The small molecule below binds the protein below.
Small molecule (SMILES): CCC1=C(C)/C(=C\C2=N/C(=C\c3[nH]c(C[C@H]4NC(=O)C(C)=C4CC)c(C)c3CCC(=O)O)C(CCC(=O)O)=C2C)NC1=O

Sequence of chain 1.A:
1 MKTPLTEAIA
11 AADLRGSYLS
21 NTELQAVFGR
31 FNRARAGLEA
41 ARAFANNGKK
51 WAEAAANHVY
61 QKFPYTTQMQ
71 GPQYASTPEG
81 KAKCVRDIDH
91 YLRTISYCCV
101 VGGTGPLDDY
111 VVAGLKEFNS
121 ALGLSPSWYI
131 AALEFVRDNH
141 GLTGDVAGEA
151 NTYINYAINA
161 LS

Binding-site contacts:
Ligand atom C21 contacts residue VAL59 of chain 1.A at 3.5 Å (hydrophobic).
Ligand atom C1 contacts residue GLN73 of chain 1.A at 3.5 Å.
Ligand atom C41 contacts residue GLN73 of chain 1.A at 3.2 Å.
Ligand atom C14 contacts residue ASP87 of chain 1.A at 3.6 Å.
Ligand atom O19 contacts residue TYR91 of chain 1.A at 2.7 Å (h-bond).
Ligand atom O1 contacts residue THR66 of chain 1.A at 3.6 Å.
Ligand atom C31 contacts residue CYS84 of chain 1.A at 1.8 Å (hydrophobic).
Ligand atom C41 contacts residue TYR74 of chain 1.A at 3.6 Å (hydrophobic).
Ligand atom O19 contacts residue TYR129 of chain 1.A at 3.5 Å.
Ligand atom O64 contacts residue LYS83 of chain 1.A at 2.5 Å (salt-bridge).
Ligand atom C19 contacts residue TYR129 of chain 1.A at 3.7 Å (hydrophobic).
Ligand atom C5 contacts residue CYS84 of chain 1.A at 3.7 Å (hydrophobic).
Ligand atom O1 contacts residue ALA75 of chain 1.A at 2.9 Å (h-bond).
Ligand atom C63 contacts residue LYS83 of chain 1.A at 3.2 Å.
Ligand atom N2 contacts residue TYR129 of chain 1.A at 3.6 Å.
Ligand atom O1 contacts residue TYR74 of chain 1.A at 3.3 Å.
Ligand atom N2 contacts residue ASP87 of chain 1.A at 2.7 Å (salt-bridge).
Ligand atom C1 contacts residue ALA75 of chain 1.A at 3.5 Å (hydrophobic).
Ligand atom O55 contacts residue LYS83 of chain 1.A at 3.4 Å (salt-bridge).
Ligand atom C3 contacts residue CYS84 of chain 1.A at 2.8 Å (hydrophobic).
Ligand atom C91 contacts residue ASN119 of chain 1.A at 3.6 Å.
Ligand atom O1 contacts residue GLN73 of chain 1.A at 3.5 Å (h-bond).
Ligand atom N1 contacts residue GLN73 of chain 1.A at 2.8 Å (h-bond).
Ligand atom C9 contacts residue ASP87 of chain 1.A at 3.7 Å.
Ligand atom O65 contacts residue LYS83 of chain 1.A at 3.4 Å (salt-bridge).
Ligand atom C18 contacts residue TYR129 of chain 1.A at 3.7 Å (hydrophobic).
Ligand atom C1 contacts residue TRP128 of chain 1.A at 3.7 Å (hydrophobic).
Ligand atom N2 contacts residue LEU124 of chain 1.A at 3.6 Å.
Ligand atom C2 contacts residue CYS84 of chain 1.A at 3.3 Å (hydrophobic).
Ligand atom N1 contacts residue TRP128 of chain 1.A at 3.6 Å.
Ligand atom C32 contacts residue TYR129 of chain 1.A at 3.6 Å (hydrophobic).
Ligand atom C7 contacts residue GLN73 of chain 1.A at 3.6 Å.
Ligand atom C51 contacts residue PRO72 of chain 1.A at 3.5 Å (hydrophobic).
Ligand atom C11 contacts residue ASP87 of chain 1.A at 3.7 Å.
Ligand atom C6 contacts residue ASP87 of chain 1.A at 3.6 Å.
Ligand atom C21 contacts residue CYS84 of chain 1.A at 3.4 Å (hydrophobic).
Ligand atom C32 contacts residue CYS84 of chain 1.A at 2.7 Å (hydrophobic).
Ligand atom C81 contacts residue ASN119 of chain 1.A at 3.2 Å.
Ligand atom C92 contacts residue ASN119 of chain 1.A at 3.5 Å.
Ligand atom N3 contacts residue ASP87 of chain 1.A at 2.7 Å (salt-bridge).